Sequence of chain 1.A:
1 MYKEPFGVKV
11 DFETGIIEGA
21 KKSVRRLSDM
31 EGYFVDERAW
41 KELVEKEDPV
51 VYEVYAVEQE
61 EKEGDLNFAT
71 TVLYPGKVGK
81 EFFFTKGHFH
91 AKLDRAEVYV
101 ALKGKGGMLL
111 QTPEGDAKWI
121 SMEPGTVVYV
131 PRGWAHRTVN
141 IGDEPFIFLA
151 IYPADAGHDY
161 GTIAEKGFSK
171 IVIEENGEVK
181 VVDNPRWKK

This small molecule binds to this protein.
Small molecule (SMILES): O=C(O)[C@@H](O)[C@H](O)[C@H](O)COP(=O)(O)O

Binding-site contacts:
Ligand atom O2 contacts residue EDO1 of chain 1.E at 3.6 Å.
Ligand atom O1P contacts residue HIS88 of chain 1.A at 3.2 Å.
Ligand atom O1A contacts residue TYR99 of chain 1.A at 3.0 Å (h-bond).
Ligand atom C3 contacts residue HIS88 of chain 1.A at 3.8 Å.
Ligand atom P contacts residue TYR52 of chain 1.A at 3.7 Å.
Ligand atom P contacts residue HIS88 of chain 1.A at 3.6 Å.
Ligand atom P contacts residue TYR160 of chain 1.A at 3.5 Å.
Ligand atom C2 contacts residue EDO1 of chain 1.E at 4.0 Å.
Ligand atom O4 contacts residue THR71 of chain 1.A at 2.8 Å (h-bond).
Ligand atom O1 contacts residue GLU97 of chain 1.A at 2.9 Å (salt-bridge).
Ligand atom C2 contacts residue GLU97 of chain 1.A at 4.0 Å.
Ligand atom C1 contacts residue GLU97 of chain 1.A at 3.0 Å.
Ligand atom O5 contacts residue TYR52 of chain 1.A at 3.8 Å.
Ligand atom O4 contacts residue PHE148 of chain 1.A at 3.6 Å.
Ligand atom O3 contacts residue HIS88 of chain 1.A at 3.4 Å.
Ligand atom C4 contacts residue THR71 of chain 1.A at 3.4 Å.
Ligand atom C1 contacts residue MN1 of chain 1.C at 3.1 Å.
Ligand atom O2P contacts residue HIS88 of chain 1.A at 3.0 Å (h-bond).
Ligand atom C1 contacts residue EDO1 of chain 1.E at 3.8 Å.
Ligand atom O2 contacts residue ALA69 of chain 1.A at 3.9 Å.
Ligand atom O1 contacts residue TYR152 of chain 1.A at 3.7 Å.
Ligand atom O3 contacts residue HIS158 of chain 1.A at 3.8 Å.
Ligand atom O1 contacts residue MN1 of chain 1.C at 3.3 Å.
Ligand atom O1A contacts residue HIS88 of chain 1.A at 3.2 Å (h-bond).
Ligand atom O3P contacts residue TYR52 of chain 1.A at 2.5 Å (h-bond).
Ligand atom O1 contacts residue EDO1 of chain 1.E at 3.1 Å (h-bond).
Ligand atom C1 contacts residue TYR99 of chain 1.A at 3.7 Å (hydrophobic).
Ligand atom O3 contacts residue EDO1 of chain 1.E at 2.9 Å (h-bond).
Ligand atom O3P contacts residue TYR160 of chain 1.A at 3.6 Å (h-bond).
Ligand atom C2 contacts residue TYR99 of chain 1.A at 3.7 Å (hydrophobic).
Ligand atom O1P contacts residue TYR160 of chain 1.A at 2.6 Å (h-bond).
Ligand atom C5 contacts residue VAL54 of chain 1.A at 3.8 Å (hydrophobic).
Ligand atom C5 contacts residue TYR52 of chain 1.A at 3.6 Å (hydrophobic).
Ligand atom O1A contacts residue HIS136 of chain 1.A at 3.4 Å (h-bond).
Ligand atom O1A contacts residue GLU97 of chain 1.A at 2.9 Å (salt-bridge).
Ligand atom O1A contacts residue MN1 of chain 1.C at 2.2 Å.
Ligand atom O5 contacts residue THR85 of chain 1.A at 3.5 Å.
Ligand atom O2P contacts residue GLY87 of chain 1.A at 2.9 Å (h-bond).
Ligand atom O2P contacts residue TYR160 of chain 1.A at 3.9 Å.
Ligand atom C1 contacts residue HIS88 of chain 1.A at 3.9 Å.